Binding-site contacts:
Ligand atom C6 contacts residue SER374 of chain 1.F at 4.2 Å.
Ligand atom C1 contacts residue ASN376 of chain 1.F at 1.4 Å.
Ligand atom C2 contacts residue ASN376 of chain 1.F at 2.5 Å.
Ligand atom O6 contacts residue SER374 of chain 1.F at 4.0 Å.
Ligand atom C7 contacts residue ASN376 of chain 1.F at 3.8 Å.
Ligand atom C8 contacts residue ASN376 of chain 1.F at 4.2 Å.
Ligand atom N2 contacts residue ASN376 of chain 1.F at 2.9 Å (h-bond).
Ligand atom C4 contacts residue ASN376 of chain 1.F at 4.2 Å.
Ligand atom C5 contacts residue ASN376 of chain 1.F at 3.6 Å.
Ligand atom C3 contacts residue ASN376 of chain 1.F at 3.8 Å.
Ligand atom O5 contacts residue ASN376 of chain 1.F at 2.3 Å (h-bond).

This protein binds this small molecule.
Small molecule (SMILES): CC(=O)N[C@@H]1[C@@H](O)[C@H](O)[C@@H](CO)O[C@H]1O

Sequence of chain 1.F:
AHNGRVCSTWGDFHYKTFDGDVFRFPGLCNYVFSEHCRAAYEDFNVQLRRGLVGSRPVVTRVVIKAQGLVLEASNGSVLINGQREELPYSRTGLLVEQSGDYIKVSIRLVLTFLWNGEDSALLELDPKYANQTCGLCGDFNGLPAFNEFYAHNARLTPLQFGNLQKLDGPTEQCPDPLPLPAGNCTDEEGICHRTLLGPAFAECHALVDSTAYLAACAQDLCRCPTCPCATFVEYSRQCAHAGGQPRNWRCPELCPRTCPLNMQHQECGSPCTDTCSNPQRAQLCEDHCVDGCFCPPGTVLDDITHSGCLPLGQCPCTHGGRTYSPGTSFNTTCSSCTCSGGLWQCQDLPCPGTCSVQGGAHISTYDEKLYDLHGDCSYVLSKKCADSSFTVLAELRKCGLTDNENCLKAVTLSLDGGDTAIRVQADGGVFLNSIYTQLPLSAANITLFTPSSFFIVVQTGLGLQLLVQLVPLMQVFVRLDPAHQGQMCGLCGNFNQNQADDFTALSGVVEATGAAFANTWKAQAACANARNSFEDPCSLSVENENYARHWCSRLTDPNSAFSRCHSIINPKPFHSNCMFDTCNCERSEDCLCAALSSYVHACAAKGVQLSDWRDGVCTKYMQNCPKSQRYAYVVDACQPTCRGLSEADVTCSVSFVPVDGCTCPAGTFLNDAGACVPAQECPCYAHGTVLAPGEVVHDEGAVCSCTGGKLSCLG